A small-molecule ligand and the protein it binds are described below.
Small molecule (SMILES): CC(=O)N[C@@H]1[C@@H](O)[C@H](O)[C@@H](CO)O[C@H]1O

Binding-site contacts:
Ligand atom O7 contacts residue ASN100 of chain 1.F at 3.3 Å (h-bond).
Ligand atom C5 contacts residue ASN100 of chain 1.F at 3.7 Å.
Ligand atom C8 contacts residue TRP99 of chain 1.F at 3.4 Å (hydrophobic).
Ligand atom C2 contacts residue ASN100 of chain 1.F at 2.4 Å.
Ligand atom C8 contacts residue ASN100 of chain 1.F at 3.8 Å.
Ligand atom C1 contacts residue SER102 of chain 1.F at 4.1 Å.
Ligand atom C7 contacts residue ASN100 of chain 1.F at 3.1 Å.
Ligand atom C4 contacts residue ASN100 of chain 1.F at 4.2 Å.
Ligand atom C1 contacts residue ASN100 of chain 1.F at 1.5 Å.
Ligand atom N2 contacts residue ASN100 of chain 1.F at 2.7 Å (h-bond).
Ligand atom O7 contacts residue PRO98 of chain 1.F at 4.3 Å.
Ligand atom O5 contacts residue SER102 of chain 1.F at 4.1 Å.
Ligand atom O5 contacts residue ASN100 of chain 1.F at 2.4 Å (h-bond).
Ligand atom C8 contacts residue PRO98 of chain 1.F at 3.9 Å (hydrophobic).
Ligand atom C3 contacts residue ASN100 of chain 1.F at 3.7 Å.

Sequence of chain 1.F:
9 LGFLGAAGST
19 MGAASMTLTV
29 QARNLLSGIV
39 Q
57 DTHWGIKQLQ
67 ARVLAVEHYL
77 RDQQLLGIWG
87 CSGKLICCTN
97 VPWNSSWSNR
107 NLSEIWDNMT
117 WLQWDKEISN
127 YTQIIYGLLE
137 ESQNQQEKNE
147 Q